Sequence of chain 1.B:
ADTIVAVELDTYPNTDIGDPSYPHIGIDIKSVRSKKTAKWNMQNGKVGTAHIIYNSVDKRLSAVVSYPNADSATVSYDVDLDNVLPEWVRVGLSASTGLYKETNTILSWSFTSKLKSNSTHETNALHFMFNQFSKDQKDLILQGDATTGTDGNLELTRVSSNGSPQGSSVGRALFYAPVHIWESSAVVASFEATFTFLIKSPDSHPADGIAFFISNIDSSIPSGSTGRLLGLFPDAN

Binding-site contacts:
Ligand atom O4 contacts residue ARG228 of chain 1.B at 3.3 Å (salt-bridge).
Ligand atom O6 contacts residue LEU99 of chain 1.B at 2.9 Å (h-bond).
Ligand atom O3 contacts residue THR226 of chain 1.B at 2.6 Å (h-bond).
Ligand atom O7 contacts residue SER168 of chain 1.B at 2.6 Å (h-bond).
Ligand atom O4 contacts residue ASN14 of chain 1.B at 2.8 Å (h-bond).
Ligand atom O6 contacts residue PRO13 of chain 1.B at 3.4 Å.
Ligand atom O6 contacts residue LEU229 of chain 1.B at 3.5 Å.
Ligand atom C7 contacts residue SER168 of chain 1.B at 3.2 Å.
Ligand atom C8 contacts residue SER168 of chain 1.B at 3.0 Å.
Ligand atom C4 contacts residue GLY224 of chain 1.B at 3.6 Å.
Ligand atom O6 contacts residue ALA207 of chain 1.B at 3.5 Å.
Ligand atom O4 contacts residue GLY224 of chain 1.B at 2.9 Å (h-bond).
Ligand atom O3 contacts residue TYR12 of chain 1.B at 3.6 Å (h-bond).
Ligand atom O6 contacts residue GLY98 of chain 1.B at 3.2 Å.
Ligand atom C6 contacts residue ASP208 of chain 1.B at 3.4 Å.
Ligand atom O5 contacts residue TYR12 of chain 1.B at 3.6 Å.
Ligand atom O6 contacts residue THR226 of chain 1.B at 3.5 Å (h-bond).
Ligand atom O3 contacts residue THR15 of chain 1.B at 2.4 Å (h-bond).
Ligand atom O6 contacts residue ASP208 of chain 1.B at 2.9 Å (salt-bridge).
Ligand atom C6 contacts residue LEU99 of chain 1.B at 3.6 Å (hydrophobic).
Ligand atom C4 contacts residue ARG228 of chain 1.B at 3.6 Å.
Ligand atom C1 contacts residue TYR12 of chain 1.B at 3.7 Å (hydrophobic).
Ligand atom O6 contacts residue ARG228 of chain 1.B at 3.5 Å.
Ligand atom O4 contacts residue ASP208 of chain 1.B at 2.7 Å (salt-bridge).
Ligand atom C4 contacts residue THR226 of chain 1.B at 3.3 Å.
Ligand atom O7 contacts residue GLY98 of chain 1.B at 3.3 Å.
Ligand atom O4 contacts residue THR15 of chain 1.B at 2.9 Å (h-bond).
Ligand atom C3 contacts residue THR226 of chain 1.B at 3.3 Å.
Ligand atom O3 contacts residue PRO13 of chain 1.B at 2.8 Å (h-bond).
Ligand atom O5 contacts residue LEU99 of chain 1.B at 3.0 Å (h-bond).
Ligand atom O3 contacts residue ARG228 of chain 1.B at 2.9 Å.
Ligand atom O4 contacts residue TYR12 of chain 1.B at 2.8 Å (h-bond).
Ligand atom C2 contacts residue TYR12 of chain 1.B at 3.6 Å (hydrophobic).
Ligand atom C3 contacts residue THR15 of chain 1.B at 3.4 Å.
Ligand atom O4 contacts residue ASP16 of chain 1.B at 2.9 Å (salt-bridge).
Ligand atom C3 contacts residue PRO13 of chain 1.B at 3.5 Å (hydrophobic).
Ligand atom C4 contacts residue ASP208 of chain 1.B at 3.5 Å.
Ligand atom O4 contacts residue HIS205 of chain 1.B at 3.4 Å.
Ligand atom C4 contacts residue THR15 of chain 1.B at 3.4 Å.
Ligand atom O6 contacts residue TYR100 of chain 1.B at 3.0 Å (h-bond).

This small molecule binds to this protein.
Small molecule (SMILES): CC(=O)N[C@H]1[C@H](O[C@@H]2[C@@H](OC[C@H]3O[C@H](O)[C@@H](O)[C@@H](O[C@H]4O[C@H](CO)[C@@H](O)[C@H](O)[C@@H]4O[C@@H]4O[C@H](CO)[C@@H](O)[C@H](O)[C@H]4NC(C)=O)[C@@H]3O)O[C@H](CO)[C@@H](O)[C@@H]2O)O[C@H](CO)[C@@H](O)[C@@H]1O